Binding-site contacts:
Ligand atom C1 contacts residue ALA117 of chain 1.C at 3.9 Å (hydrophobic).
Ligand atom C1 contacts residue ASN118 of chain 1.C at 1.4 Å.
Ligand atom C4 contacts residue ASN118 of chain 1.C at 4.2 Å.
Ligand atom N2 contacts residue ALA117 of chain 1.C at 4.2 Å.
Ligand atom C7 contacts residue ASN118 of chain 1.C at 3.3 Å.
Ligand atom C2 contacts residue ALA117 of chain 1.C at 3.8 Å (hydrophobic).
Ligand atom C2 contacts residue ASN118 of chain 1.C at 2.4 Å.
Ligand atom O7 contacts residue ASN118 of chain 1.C at 2.9 Å.
Ligand atom O6 contacts residue ALA117 of chain 1.C at 3.9 Å.
Ligand atom O5 contacts residue ASN118 of chain 1.C at 2.4 Å (h-bond).
Ligand atom N2 contacts residue ASN118 of chain 1.C at 2.7 Å (h-bond).
Ligand atom C5 contacts residue ASN118 of chain 1.C at 3.7 Å.
Ligand atom O5 contacts residue ALA117 of chain 1.C at 3.4 Å.
Ligand atom O7 contacts residue ALA117 of chain 1.C at 3.0 Å (h-bond).
Ligand atom C5 contacts residue ALA117 of chain 1.C at 4.4 Å (hydrophobic).
Ligand atom C3 contacts residue ASN118 of chain 1.C at 3.7 Å.
Ligand atom C7 contacts residue ALA117 of chain 1.C at 3.9 Å (hydrophobic).
Ligand atom C6 contacts residue ALA117 of chain 1.C at 4.2 Å (hydrophobic).
Ligand atom N2 contacts residue ASP164 of chain 1.C at 4.5 Å.

Sequence of chain 1.C:
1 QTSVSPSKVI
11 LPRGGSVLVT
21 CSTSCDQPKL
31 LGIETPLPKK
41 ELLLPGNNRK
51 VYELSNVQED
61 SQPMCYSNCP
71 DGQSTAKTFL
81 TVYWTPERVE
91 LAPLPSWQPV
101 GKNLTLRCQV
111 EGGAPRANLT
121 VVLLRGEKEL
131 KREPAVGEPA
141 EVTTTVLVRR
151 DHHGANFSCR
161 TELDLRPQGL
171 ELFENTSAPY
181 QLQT

A protein and the small-molecule ligand that binds it are described below.
Small molecule (SMILES): CC(=O)N[C@H]1[C@H](O[C@H]2[C@H](O)[C@@H](NC(C)=O)CO[C@@H]2CO)O[C@H](CO)[C@@H](O)[C@@H]1O